Sequence of chain 1.B:
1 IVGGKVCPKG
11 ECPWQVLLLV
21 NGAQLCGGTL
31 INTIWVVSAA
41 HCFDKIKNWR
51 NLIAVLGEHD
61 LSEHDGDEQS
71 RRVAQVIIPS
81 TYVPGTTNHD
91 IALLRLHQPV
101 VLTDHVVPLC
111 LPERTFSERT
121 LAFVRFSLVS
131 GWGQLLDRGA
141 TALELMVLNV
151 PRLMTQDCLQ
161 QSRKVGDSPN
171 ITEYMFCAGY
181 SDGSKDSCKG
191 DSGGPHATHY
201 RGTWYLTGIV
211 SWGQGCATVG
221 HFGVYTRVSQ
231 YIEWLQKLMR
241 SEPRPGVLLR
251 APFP

Binding-site contacts:
Ligand atom F14 contacts residue SER211 of chain 1.B at 3.7 Å.
Ligand atom O26 contacts residue SER192 of chain 1.B at 3.2 Å (h-bond).
Ligand atom O10 contacts residue TRP212 of chain 1.B at 3.4 Å.
Ligand atom C18 contacts residue SER192 of chain 1.B at 3.2 Å.
Ligand atom C15 contacts residue SER211 of chain 1.B at 3.6 Å.
Ligand atom C39 contacts residue GLY213 of chain 1.B at 3.1 Å.
Ligand atom O26 contacts residue HIS41 of chain 1.B at 2.6 Å (h-bond).
Ligand atom C31 contacts residue SER187 of chain 1.B at 3.6 Å.
Ligand atom C28 contacts residue LYS189 of chain 1.B at 3.2 Å.
Ligand atom C30 contacts residue CYS188 of chain 1.B at 3.0 Å (hydrophobic).
Ligand atom C24 contacts residue LYS189 of chain 1.B at 3.3 Å.
Ligand atom C30 contacts residue LYS189 of chain 1.B at 3.4 Å.
Ligand atom C17 contacts residue GLY190 of chain 1.B at 3.1 Å.
Ligand atom C15 contacts residue TRP212 of chain 1.B at 3.5 Å (hydrophobic).
Ligand atom N34 contacts residue GLY215 of chain 1.B at 2.9 Å (h-bond).
Ligand atom N34 contacts residue ASP186 of chain 1.B at 3.3 Å (salt-bridge).
Ligand atom C39 contacts residue GLN214 of chain 1.B at 3.1 Å.
Ligand atom C28 contacts residue CYS188 of chain 1.B at 2.9 Å (hydrophobic).
Ligand atom C36 contacts residue PRO169 of chain 1.B at 3.7 Å (hydrophobic).
Ligand atom C38 contacts residue GLN214 of chain 1.B at 3.4 Å.
Ligand atom C17 contacts residue LYS189 of chain 1.B at 3.3 Å.
Ligand atom O10 contacts residue SER211 of chain 1.B at 3.3 Å (h-bond).
Ligand atom C21 contacts residue SER211 of chain 1.B at 3.7 Å.
Ligand atom O25 contacts residue GLY190 of chain 1.B at 2.9 Å (h-bond).
Ligand atom C20 contacts residue GLY213 of chain 1.B at 3.2 Å.
Ligand atom C21 contacts residue SER192 of chain 1.B at 3.2 Å.
Ligand atom C22 contacts residue THR87 of chain 1.B at 3.6 Å.
Ligand atom C38 contacts residue TRP212 of chain 1.B at 3.5 Å (hydrophobic).
Ligand atom N33 contacts residue SER187 of chain 1.B at 3.2 Å (h-bond).
Ligand atom C18 contacts residue HIS41 of chain 1.B at 3.7 Å.
Ligand atom C37 contacts residue GLY213 of chain 1.B at 3.2 Å.
Ligand atom C23 contacts residue HIS41 of chain 1.B at 3.2 Å.
Ligand atom F14 contacts residue TRP212 of chain 1.B at 2.9 Å.
Ligand atom N34 contacts residue CYS216 of chain 1.B at 3.2 Å (h-bond).
Ligand atom C22 contacts residue THR86 of chain 1.B at 3.6 Å.
Ligand atom C20 contacts residue TRP212 of chain 1.B at 3.4 Å (hydrophobic).
Ligand atom C30 contacts residue SER187 of chain 1.B at 3.7 Å.
Ligand atom N33 contacts residue ASP186 of chain 1.B at 2.7 Å (salt-bridge).
Ligand atom O25 contacts residue SER192 of chain 1.B at 2.5 Å (h-bond).
Ligand atom C31 contacts residue ASP186 of chain 1.B at 3.4 Å.

This small molecule binds to this protein.
Small molecule (SMILES): [H]/N=C(\N)c1cccc(Oc2nc(Oc3ccccc3C(=O)O)c(F)c(N[C@@H](C)CCc3ccccc3)c2F)c1